Sequence of chain 1.F:
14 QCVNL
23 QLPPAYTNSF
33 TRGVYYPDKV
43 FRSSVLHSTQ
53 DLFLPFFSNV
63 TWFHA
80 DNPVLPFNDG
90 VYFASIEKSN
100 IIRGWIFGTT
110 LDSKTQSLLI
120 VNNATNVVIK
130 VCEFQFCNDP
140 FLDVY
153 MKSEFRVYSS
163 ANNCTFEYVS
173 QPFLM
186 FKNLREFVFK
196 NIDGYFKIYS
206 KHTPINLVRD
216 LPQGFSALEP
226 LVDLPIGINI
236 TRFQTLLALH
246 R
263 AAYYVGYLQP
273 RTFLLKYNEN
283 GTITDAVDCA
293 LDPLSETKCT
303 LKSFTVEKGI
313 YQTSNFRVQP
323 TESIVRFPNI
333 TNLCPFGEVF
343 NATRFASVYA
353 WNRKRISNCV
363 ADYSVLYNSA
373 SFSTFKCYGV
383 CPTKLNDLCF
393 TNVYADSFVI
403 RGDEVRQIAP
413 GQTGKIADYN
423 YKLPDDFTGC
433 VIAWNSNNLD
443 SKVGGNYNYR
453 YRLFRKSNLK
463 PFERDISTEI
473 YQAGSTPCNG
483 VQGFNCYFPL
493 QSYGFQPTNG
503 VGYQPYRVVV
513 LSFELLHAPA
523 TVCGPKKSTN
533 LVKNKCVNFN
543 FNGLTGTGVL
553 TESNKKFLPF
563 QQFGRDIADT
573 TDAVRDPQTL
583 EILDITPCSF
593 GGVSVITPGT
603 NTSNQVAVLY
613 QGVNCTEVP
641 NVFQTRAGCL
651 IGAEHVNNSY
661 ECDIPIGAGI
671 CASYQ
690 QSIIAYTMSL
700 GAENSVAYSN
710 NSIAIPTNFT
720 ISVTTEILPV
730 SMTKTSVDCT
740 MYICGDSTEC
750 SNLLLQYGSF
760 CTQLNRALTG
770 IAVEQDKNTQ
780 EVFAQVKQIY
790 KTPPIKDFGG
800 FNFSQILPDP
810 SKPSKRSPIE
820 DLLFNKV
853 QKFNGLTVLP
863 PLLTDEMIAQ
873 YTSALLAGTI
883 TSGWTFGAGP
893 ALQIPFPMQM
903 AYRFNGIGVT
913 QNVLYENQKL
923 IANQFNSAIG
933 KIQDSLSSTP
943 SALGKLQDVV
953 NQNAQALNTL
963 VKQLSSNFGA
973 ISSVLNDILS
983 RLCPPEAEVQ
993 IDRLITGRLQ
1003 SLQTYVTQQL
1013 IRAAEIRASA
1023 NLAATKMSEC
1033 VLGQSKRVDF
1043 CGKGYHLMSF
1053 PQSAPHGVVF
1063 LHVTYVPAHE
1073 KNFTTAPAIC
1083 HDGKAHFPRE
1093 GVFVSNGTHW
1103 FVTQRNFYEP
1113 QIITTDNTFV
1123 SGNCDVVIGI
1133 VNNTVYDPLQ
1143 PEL

The protein below binds the small molecule below.
Small molecule (SMILES): CC(=O)N[C@@H]1[C@@H](O)[C@H](O)[C@@H](CO)O[C@H]1O

Binding-site contacts:
Ligand atom C3 contacts residue ASN282 of chain 1.F at 3.8 Å.
Ligand atom C2 contacts residue ASN282 of chain 1.F at 2.5 Å.
Ligand atom C7 contacts residue ASN282 of chain 1.F at 3.6 Å.
Ligand atom N2 contacts residue ASN282 of chain 1.F at 2.9 Å (h-bond).
Ligand atom O6 contacts residue ASN282 of chain 1.F at 4.3 Å.
Ligand atom C5 contacts residue ASN282 of chain 1.F at 3.7 Å.
Ligand atom C1 contacts residue ASN282 of chain 1.F at 1.5 Å.
Ligand atom O5 contacts residue ASN282 of chain 1.F at 2.4 Å (h-bond).
Ligand atom C4 contacts residue ASN282 of chain 1.F at 4.3 Å.
Ligand atom O7 contacts residue ASN282 of chain 1.F at 3.8 Å.